Sequence of chain 1.A:
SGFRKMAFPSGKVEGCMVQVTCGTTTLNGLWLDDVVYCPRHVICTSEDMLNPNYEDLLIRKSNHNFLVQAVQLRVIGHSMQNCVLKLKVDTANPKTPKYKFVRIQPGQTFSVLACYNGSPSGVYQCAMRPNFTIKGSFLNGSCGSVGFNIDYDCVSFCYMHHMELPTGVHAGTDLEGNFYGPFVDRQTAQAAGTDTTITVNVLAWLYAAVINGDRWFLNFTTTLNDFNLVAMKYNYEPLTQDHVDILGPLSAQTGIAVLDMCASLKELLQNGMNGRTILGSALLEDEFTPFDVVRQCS

Binding-site contacts:
Ligand atom O17 contacts residue THR27 of chain 1.A at 3.4 Å (h-bond).
Ligand atom C34 contacts residue HIS165 of chain 1.A at 3.6 Å.
Ligand atom O35 contacts residue GLU167 of chain 1.A at 3.0 Å (salt-bridge).
Ligand atom O04 contacts residue HIS164 of chain 1.A at 2.8 Å (h-bond).
Ligand atom F32 contacts residue HIS165 of chain 1.A at 3.2 Å.
Ligand atom O08 contacts residue SER145 of chain 1.A at 3.2 Å (h-bond).
Ligand atom O35 contacts residue MET166 of chain 1.A at 3.2 Å.
Ligand atom F20 contacts residue THR25 of chain 1.A at 2.5 Å.
Ligand atom F30 contacts residue MET166 of chain 1.A at 3.0 Å.
Ligand atom F30 contacts residue ARG189 of chain 1.A at 3.6 Å.
Ligand atom O08 contacts residue GLY144 of chain 1.A at 3.0 Å (h-bond).
Ligand atom C31 contacts residue HIS165 of chain 1.A at 3.4 Å.
Ligand atom C15 contacts residue THR27 of chain 1.A at 3.5 Å.
Ligand atom C29 contacts residue MET166 of chain 1.A at 3.4 Å (hydrophobic).
Ligand atom C05 contacts residue CYS146 of chain 1.A at 3.6 Å (hydrophobic).
Ligand atom C01 contacts residue GLU167 of chain 1.A at 2.9 Å.
Ligand atom F28 contacts residue ARG189 of chain 1.A at 2.8 Å.
Ligand atom C14 contacts residue CYS146 of chain 1.A at 3.5 Å (hydrophobic).
Ligand atom F20 contacts residue THR27 of chain 1.A at 3.5 Å.
Ligand atom C07 contacts residue CYS146 of chain 1.A at 2.8 Å (hydrophobic).
Ligand atom F30 contacts residue ASP188 of chain 1.A at 3.1 Å.
Ligand atom N06 contacts residue CYS146 of chain 1.A at 3.1 Å (h-bond).
Ligand atom F32 contacts residue HIS42 of chain 1.A at 3.3 Å.
Ligand atom F30 contacts residue HIS42 of chain 1.A at 3.6 Å.
Ligand atom O04 contacts residue GLU167 of chain 1.A at 3.6 Å.
Ligand atom C01 contacts residue PHE141 of chain 1.A at 3.6 Å (hydrophobic).
Ligand atom C03 contacts residue HIS164 of chain 1.A at 3.6 Å.
Ligand atom O35 contacts residue HIS165 of chain 1.A at 3.7 Å.
Ligand atom C31 contacts residue HIS42 of chain 1.A at 3.4 Å.
Ligand atom N02 contacts residue LEU142 of chain 1.A at 3.6 Å.
Ligand atom F28 contacts residue GLN190 of chain 1.A at 3.1 Å.
Ligand atom C26 contacts residue GLN190 of chain 1.A at 3.6 Å.
Ligand atom O04 contacts residue PHE141 of chain 1.A at 3.5 Å.
Ligand atom O08 contacts residue CYS146 of chain 1.A at 3.0 Å (h-bond).
Ligand atom C33 contacts residue HIS42 of chain 1.A at 3.6 Å.
Ligand atom C33 contacts residue HIS165 of chain 1.A at 3.2 Å.
Ligand atom C05 contacts residue HIS164 of chain 1.A at 3.6 Å.
Ligand atom N09 contacts residue CYS146 of chain 1.A at 3.1 Å (h-bond).
Ligand atom F20 contacts residue THR26 of chain 1.A at 3.3 Å.
Ligand atom C05 contacts residue SER145 of chain 1.A at 3.5 Å.

Sequence of chain 1.B:
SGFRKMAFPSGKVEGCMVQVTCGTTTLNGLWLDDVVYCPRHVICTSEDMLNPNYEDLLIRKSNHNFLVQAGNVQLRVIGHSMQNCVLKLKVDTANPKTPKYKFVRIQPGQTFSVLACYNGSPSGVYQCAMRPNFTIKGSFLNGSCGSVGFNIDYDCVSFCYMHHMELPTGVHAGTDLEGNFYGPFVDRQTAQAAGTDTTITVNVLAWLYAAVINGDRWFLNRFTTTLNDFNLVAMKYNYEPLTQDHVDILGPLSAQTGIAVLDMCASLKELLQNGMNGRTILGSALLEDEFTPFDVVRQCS

The small molecule below binds the protein below.
Small molecule (SMILES): CNC(=O)Cn1c(=O)nc(Nc2ccc(OC(F)F)cc2C)n(Cc2cc(F)c(F)c(F)c2)c1=O